Sequence of chain 1.A:
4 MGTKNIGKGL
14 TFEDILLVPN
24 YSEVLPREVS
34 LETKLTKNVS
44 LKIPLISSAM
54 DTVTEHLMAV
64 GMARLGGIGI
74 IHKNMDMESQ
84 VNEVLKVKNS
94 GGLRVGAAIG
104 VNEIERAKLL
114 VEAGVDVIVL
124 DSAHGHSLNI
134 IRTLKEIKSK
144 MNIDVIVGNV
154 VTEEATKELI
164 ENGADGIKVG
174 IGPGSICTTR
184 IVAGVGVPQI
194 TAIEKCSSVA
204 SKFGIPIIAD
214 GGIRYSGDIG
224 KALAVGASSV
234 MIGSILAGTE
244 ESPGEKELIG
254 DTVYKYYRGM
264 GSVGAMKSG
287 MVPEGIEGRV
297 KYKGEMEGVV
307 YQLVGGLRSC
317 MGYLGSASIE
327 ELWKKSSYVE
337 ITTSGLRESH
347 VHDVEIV

This small molecule binds to this protein.
Small molecule (SMILES): O=c1[nH]cnc2c1ncn2[C@@H]1O[C@H](COP(=O)(O)O)[C@@H](O)[C@H]1O

Binding-site contacts:
Ligand atom O1P contacts residue SER178 of chain 1.A at 2.8 Å (h-bond).
Ligand atom N3 contacts residue Q211 of chain 1.J at 3.5 Å.
Ligand atom O5' contacts residue GLY214 of chain 1.A at 3.5 Å.
Ligand atom C5' contacts residue TYR260 of chain 1.A at 3.5 Å (hydrophobic).
Ligand atom N1 contacts residue Q211 of chain 1.J at 3.5 Å.
Ligand atom O3P contacts residue SER237 of chain 1.A at 3.5 Å (h-bond).
Ligand atom O3P contacts residue GLY236 of chain 1.A at 2.9 Å (h-bond).
Ligand atom N7 contacts residue MET263 of chain 1.A at 2.8 Å (h-bond).
Ligand atom O2P contacts residue SER178 of chain 1.A at 2.9 Å (h-bond).
Ligand atom O6 contacts residue MET263 of chain 1.A at 3.3 Å (h-bond).
Ligand atom C2 contacts residue GLU290 of chain 1.A at 3.5 Å.
Ligand atom N1 contacts residue GLU290 of chain 1.A at 2.9 Å (salt-bridge).
Ligand atom C6 contacts residue GLY264 of chain 1.A at 3.5 Å.
Ligand atom C2' contacts residue ASP213 of chain 1.A at 3.6 Å.
Ligand atom O1P contacts residue TYR260 of chain 1.A at 2.5 Å (h-bond).
Ligand atom O6 contacts residue GLY262 of chain 1.A at 3.1 Å.
Ligand atom C4 contacts residue ILE179 of chain 1.A at 3.6 Å (hydrophobic).
Ligand atom C8 contacts residue MET53 of chain 1.A at 3.5 Å (hydrophobic).
Ligand atom N7 contacts residue GLY262 of chain 1.A at 3.4 Å.
Ligand atom O5' contacts residue GLY177 of chain 1.A at 3.7 Å.
Ligand atom C5 contacts residue MET263 of chain 1.A at 3.6 Å (hydrophobic).
Ligand atom O6 contacts residue GLY291 of chain 1.A at 3.4 Å.
Ligand atom O1P contacts residue SER237 of chain 1.A at 3.0 Å (h-bond).
Ligand atom O3' contacts residue SER51 of chain 1.A at 2.9 Å (h-bond).
Ligand atom C3' contacts residue SER51 of chain 1.A at 3.7 Å.
Ligand atom N7 contacts residue ILE179 of chain 1.A at 3.6 Å.
Ligand atom N9 contacts residue ILE179 of chain 1.A at 3.7 Å.
Ligand atom C2 contacts residue CYS180 of chain 1.A at 3.4 Å (hydrophobic).
Ligand atom C3' contacts residue ASP213 of chain 1.A at 3.4 Å.
Ligand atom O2P contacts residue GLY177 of chain 1.A at 3.5 Å.
Ligand atom O6 contacts residue GLY264 of chain 1.A at 2.8 Å (h-bond).
Ligand atom C5 contacts residue ILE179 of chain 1.A at 3.5 Å (hydrophobic).
Ligand atom O3' contacts residue ASP213 of chain 1.A at 2.5 Å (salt-bridge).
Ligand atom C5 contacts residue Q211 of chain 1.J at 3.7 Å.
Ligand atom C4' contacts residue ASP213 of chain 1.A at 3.6 Å.
Ligand atom C2 contacts residue Q211 of chain 1.J at 3.3 Å.
Ligand atom O2' contacts residue ASP213 of chain 1.A at 2.4 Å (salt-bridge).
Ligand atom O3' contacts residue MET234 of chain 1.A at 3.6 Å (h-bond).
Ligand atom O2P contacts residue GLY215 of chain 1.A at 2.8 Å (h-bond).
Ligand atom P contacts residue TYR260 of chain 1.A at 3.7 Å.